A protein and the small-molecule ligand that binds it are described below.
Small molecule (SMILES): CC(=O)N[C@@H]1[C@@H](O)[C@H](O)[C@@H](CO)O[C@H]1O

Sequence of chain 1.C:
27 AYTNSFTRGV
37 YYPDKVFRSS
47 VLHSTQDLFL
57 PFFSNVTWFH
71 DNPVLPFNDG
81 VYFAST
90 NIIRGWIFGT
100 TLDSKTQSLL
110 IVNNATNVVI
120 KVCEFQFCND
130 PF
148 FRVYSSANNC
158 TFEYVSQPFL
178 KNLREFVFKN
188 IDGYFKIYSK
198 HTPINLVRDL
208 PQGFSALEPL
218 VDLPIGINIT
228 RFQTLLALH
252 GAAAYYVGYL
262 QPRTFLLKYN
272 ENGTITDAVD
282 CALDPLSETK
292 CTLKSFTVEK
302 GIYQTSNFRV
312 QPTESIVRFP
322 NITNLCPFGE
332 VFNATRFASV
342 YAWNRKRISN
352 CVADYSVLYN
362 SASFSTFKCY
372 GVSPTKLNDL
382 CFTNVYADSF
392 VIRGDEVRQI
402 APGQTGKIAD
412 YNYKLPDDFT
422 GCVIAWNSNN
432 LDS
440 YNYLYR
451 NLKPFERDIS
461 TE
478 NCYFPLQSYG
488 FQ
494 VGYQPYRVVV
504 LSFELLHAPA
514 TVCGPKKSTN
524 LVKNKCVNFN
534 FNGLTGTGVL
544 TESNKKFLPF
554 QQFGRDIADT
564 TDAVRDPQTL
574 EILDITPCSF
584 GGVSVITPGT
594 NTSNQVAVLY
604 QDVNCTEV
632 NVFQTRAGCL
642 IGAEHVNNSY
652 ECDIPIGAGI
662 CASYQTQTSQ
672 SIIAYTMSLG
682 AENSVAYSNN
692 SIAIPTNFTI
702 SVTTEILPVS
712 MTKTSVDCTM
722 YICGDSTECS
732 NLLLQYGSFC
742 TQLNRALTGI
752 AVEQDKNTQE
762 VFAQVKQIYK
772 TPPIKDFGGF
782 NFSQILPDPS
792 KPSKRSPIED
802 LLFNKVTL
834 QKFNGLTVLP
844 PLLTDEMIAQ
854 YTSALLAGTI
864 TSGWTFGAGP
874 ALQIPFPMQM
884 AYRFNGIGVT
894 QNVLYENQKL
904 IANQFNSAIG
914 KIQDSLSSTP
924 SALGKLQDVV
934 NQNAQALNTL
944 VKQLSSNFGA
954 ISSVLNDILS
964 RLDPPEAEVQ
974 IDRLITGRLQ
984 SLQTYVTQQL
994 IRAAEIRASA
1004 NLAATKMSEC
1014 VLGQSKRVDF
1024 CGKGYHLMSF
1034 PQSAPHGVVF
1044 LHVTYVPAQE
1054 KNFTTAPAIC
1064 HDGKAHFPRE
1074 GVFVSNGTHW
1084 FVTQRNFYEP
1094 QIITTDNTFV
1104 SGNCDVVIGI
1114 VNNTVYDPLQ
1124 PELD

Binding-site contacts:
Ligand atom N2 contacts residue ASN607 of chain 1.C at 3.3 Å (h-bond).
Ligand atom C5 contacts residue ASN607 of chain 1.C at 3.2 Å.
Ligand atom C4 contacts residue ASN607 of chain 1.C at 4.0 Å.
Ligand atom C3 contacts residue ASN607 of chain 1.C at 3.8 Å.
Ligand atom O7 contacts residue ASN607 of chain 1.C at 4.2 Å.
Ligand atom C2 contacts residue ASN607 of chain 1.C at 2.8 Å.
Ligand atom C6 contacts residue ASN607 of chain 1.C at 4.1 Å.
Ligand atom C7 contacts residue ASN607 of chain 1.C at 3.9 Å.
Ligand atom C1 contacts residue ASN607 of chain 1.C at 1.4 Å.
Ligand atom O5 contacts residue ASN607 of chain 1.C at 2.0 Å (h-bond).
Ligand atom C8 contacts residue ASN607 of chain 1.C at 4.5 Å.